This protein binds this small molecule.
Small molecule (SMILES): CC(=O)N[C@H]1[C@H](O[C@H]2[C@H](O)[C@@H](NC(C)=O)CO[C@@H]2CO)O[C@H](CO)[C@@H](O)[C@@H]1O

Sequence of chain 1.D:
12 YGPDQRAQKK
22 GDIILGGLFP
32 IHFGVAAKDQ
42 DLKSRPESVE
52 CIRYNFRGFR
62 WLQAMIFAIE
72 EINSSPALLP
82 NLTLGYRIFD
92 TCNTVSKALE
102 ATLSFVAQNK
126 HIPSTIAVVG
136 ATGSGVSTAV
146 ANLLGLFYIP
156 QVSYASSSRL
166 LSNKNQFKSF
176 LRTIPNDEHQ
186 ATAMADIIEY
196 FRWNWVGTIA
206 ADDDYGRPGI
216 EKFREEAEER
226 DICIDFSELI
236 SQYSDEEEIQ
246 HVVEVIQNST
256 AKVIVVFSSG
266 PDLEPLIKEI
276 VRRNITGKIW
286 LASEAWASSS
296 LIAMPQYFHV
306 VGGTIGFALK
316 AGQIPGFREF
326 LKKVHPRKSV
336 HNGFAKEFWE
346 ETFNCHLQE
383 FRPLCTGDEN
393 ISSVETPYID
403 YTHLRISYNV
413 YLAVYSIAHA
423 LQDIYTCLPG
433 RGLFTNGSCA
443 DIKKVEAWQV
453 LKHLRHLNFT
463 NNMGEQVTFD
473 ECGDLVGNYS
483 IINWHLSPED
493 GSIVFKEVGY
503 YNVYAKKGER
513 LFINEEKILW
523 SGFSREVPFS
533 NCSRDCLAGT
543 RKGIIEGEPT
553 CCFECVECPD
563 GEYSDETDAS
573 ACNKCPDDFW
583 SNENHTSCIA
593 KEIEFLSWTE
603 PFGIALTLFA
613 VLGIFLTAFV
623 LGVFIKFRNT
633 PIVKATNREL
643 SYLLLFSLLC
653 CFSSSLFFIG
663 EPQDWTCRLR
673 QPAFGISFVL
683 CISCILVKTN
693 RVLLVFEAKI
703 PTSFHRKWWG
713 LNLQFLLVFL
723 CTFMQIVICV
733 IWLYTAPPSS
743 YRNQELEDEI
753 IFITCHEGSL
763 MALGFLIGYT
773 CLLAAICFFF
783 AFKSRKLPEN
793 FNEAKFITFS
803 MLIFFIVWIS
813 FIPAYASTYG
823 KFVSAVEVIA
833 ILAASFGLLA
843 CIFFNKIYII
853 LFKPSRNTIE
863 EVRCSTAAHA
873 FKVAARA

Binding-site contacts:
Ligand atom C8 contacts residue ASN504 of chain 1.D at 4.5 Å.
Ligand atom O7 contacts residue GLU467 of chain 1.D at 3.9 Å.
Ligand atom C7 contacts residue ASN480 of chain 1.D at 3.6 Å.
Ligand atom C5 contacts residue ASN504 of chain 1.D at 3.6 Å.
Ligand atom C4 contacts residue ASN504 of chain 1.D at 4.5 Å.
Ligand atom O6 contacts residue TYR502 of chain 1.D at 3.8 Å.
Ligand atom C1 contacts residue ASN480 of chain 1.D at 1.4 Å.
Ligand atom N2 contacts residue TYR506 of chain 1.D at 3.6 Å.
Ligand atom O7 contacts residue LYS315 of chain 1.D at 3.7 Å.
Ligand atom C3 contacts residue ASN480 of chain 1.D at 3.8 Å.
Ligand atom C4 contacts residue ASN480 of chain 1.D at 4.2 Å.
Ligand atom O5 contacts residue ASN480 of chain 1.D at 2.3 Å (h-bond).
Ligand atom C6 contacts residue TYR502 of chain 1.D at 3.6 Å (hydrophobic).
Ligand atom C6 contacts residue ASN504 of chain 1.D at 4.0 Å.
Ligand atom O4 contacts residue ASN504 of chain 1.D at 4.4 Å.
Ligand atom C8 contacts residue TYR506 of chain 1.D at 3.5 Å (hydrophobic).
Ligand atom C1 contacts residue ASN504 of chain 1.D at 4.0 Å.
Ligand atom C7 contacts residue TYR506 of chain 1.D at 4.1 Å (hydrophobic).
Ligand atom O5 contacts residue ASN504 of chain 1.D at 4.3 Å.
Ligand atom C5 contacts residue ASN480 of chain 1.D at 3.6 Å.
Ligand atom N2 contacts residue ASN480 of chain 1.D at 2.9 Å (h-bond).
Ligand atom O7 contacts residue ASN480 of chain 1.D at 3.9 Å.
Ligand atom C8 contacts residue GLU467 of chain 1.D at 4.1 Å.
Ligand atom C7 contacts residue GLU467 of chain 1.D at 4.5 Å.
Ligand atom C8 contacts residue TYR502 of chain 1.D at 4.0 Å (hydrophobic).
Ligand atom C2 contacts residue ASN480 of chain 1.D at 2.5 Å.